Binding-site contacts:
Ligand atom C2 contacts residue ASN55 of chain 1.A at 2.4 Å.
Ligand atom C1 contacts residue ASN55 of chain 1.A at 1.4 Å.
Ligand atom C6 contacts residue LEU47 of chain 1.A at 3.5 Å (hydrophobic).
Ligand atom C5 contacts residue ASN55 of chain 1.A at 3.7 Å.
Ligand atom C3 contacts residue ASN55 of chain 1.A at 3.8 Å.
Ligand atom O5 contacts residue LEU47 of chain 1.A at 4.2 Å.
Ligand atom N2 contacts residue ASN55 of chain 1.A at 2.9 Å (h-bond).
Ligand atom C4 contacts residue ASN55 of chain 1.A at 4.2 Å.
Ligand atom C8 contacts residue ASN55 of chain 1.A at 4.4 Å.
Ligand atom O5 contacts residue ASN55 of chain 1.A at 2.4 Å (h-bond).
Ligand atom O6 contacts residue LEU47 of chain 1.A at 3.4 Å.
Ligand atom O7 contacts residue ASN55 of chain 1.A at 3.1 Å (h-bond).
Ligand atom C7 contacts residue ASN55 of chain 1.A at 3.2 Å.

A protein and the small-molecule ligand that binds it are described below.
Small molecule (SMILES): CC(=O)N[C@@H]1[C@@H](O)[C@H](O)[C@@H](CO)O[C@H]1O

Sequence of chain 1.A:
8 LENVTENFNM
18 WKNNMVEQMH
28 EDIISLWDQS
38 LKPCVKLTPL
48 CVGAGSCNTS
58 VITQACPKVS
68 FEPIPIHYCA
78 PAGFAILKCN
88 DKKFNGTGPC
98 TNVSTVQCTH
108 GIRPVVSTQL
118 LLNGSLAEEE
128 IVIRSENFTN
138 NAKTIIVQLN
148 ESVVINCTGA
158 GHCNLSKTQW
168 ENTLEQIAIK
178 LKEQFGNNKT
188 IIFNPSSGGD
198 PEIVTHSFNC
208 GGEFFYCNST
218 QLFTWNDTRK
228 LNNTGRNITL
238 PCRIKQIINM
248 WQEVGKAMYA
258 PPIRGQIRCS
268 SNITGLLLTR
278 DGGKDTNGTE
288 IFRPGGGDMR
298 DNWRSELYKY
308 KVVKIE